Sequence of chain 1.A:
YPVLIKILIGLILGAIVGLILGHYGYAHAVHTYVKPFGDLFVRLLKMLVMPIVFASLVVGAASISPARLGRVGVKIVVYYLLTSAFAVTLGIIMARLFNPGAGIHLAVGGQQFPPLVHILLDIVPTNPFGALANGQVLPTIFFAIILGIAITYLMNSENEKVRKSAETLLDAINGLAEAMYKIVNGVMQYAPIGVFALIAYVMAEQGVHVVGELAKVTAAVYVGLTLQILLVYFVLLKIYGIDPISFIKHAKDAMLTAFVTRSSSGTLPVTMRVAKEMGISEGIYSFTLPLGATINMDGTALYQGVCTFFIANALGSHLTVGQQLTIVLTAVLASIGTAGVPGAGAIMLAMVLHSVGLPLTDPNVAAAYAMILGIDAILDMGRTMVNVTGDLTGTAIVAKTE

A small-molecule ligand and the protein it binds are described below.
Small molecule (SMILES): N[C@@H](CC(=O)O)C(=O)O

Binding-site contacts:
Ligand atom CB contacts residue ALA353 of chain 1.A at 3.6 Å (hydrophobic).
Ligand atom OXT contacts residue VAL355 of chain 1.A at 3.5 Å (h-bond).
Ligand atom OD2 contacts residue THR352 of chain 1.A at 3.5 Å.
Ligand atom CG contacts residue THR314 of chain 1.A at 3.2 Å.
Ligand atom CG contacts residue ARG397 of chain 1.A at 3.4 Å.
Ligand atom OD2 contacts residue GLY359 of chain 1.A at 3.0 Å.
Ligand atom OD1 contacts residue GLY359 of chain 1.A at 3.5 Å (h-bond).
Ligand atom N contacts residue THR398 of chain 1.A at 3.4 Å (h-bond).
Ligand atom N contacts residue VAL355 of chain 1.A at 2.8 Å (h-bond).
Ligand atom OXT contacts residue ARG276 of chain 1.A at 3.6 Å (salt-bridge).
Ligand atom CA contacts residue VAL355 of chain 1.A at 3.7 Å (hydrophobic).
Ligand atom CA contacts residue THR398 of chain 1.A at 3.4 Å.
Ligand atom OD2 contacts residue ARG397 of chain 1.A at 3.1 Å (salt-bridge).
Ligand atom CA contacts residue ASP394 of chain 1.A at 3.5 Å.
Ligand atom CB contacts residue ASN401 of chain 1.A at 3.9 Å.
Ligand atom CA contacts residue ARG276 of chain 1.A at 3.6 Å.
Ligand atom O contacts residue ASN401 of chain 1.A at 2.6 Å (h-bond).
Ligand atom OXT contacts residue SER278 of chain 1.A at 3.1 Å.
Ligand atom CG contacts residue GLY359 of chain 1.A at 3.4 Å.
Ligand atom C contacts residue SER278 of chain 1.A at 3.6 Å.
Ligand atom CA contacts residue ASN401 of chain 1.A at 3.6 Å.
Ligand atom OD1 contacts residue ASP394 of chain 1.A at 3.0 Å (salt-bridge).
Ligand atom N contacts residue ARG276 of chain 1.A at 2.6 Å (salt-bridge).
Ligand atom CG contacts residue ASP394 of chain 1.A at 4.0 Å.
Ligand atom O contacts residue THR398 of chain 1.A at 3.2 Å.
Ligand atom OXT contacts residue GLY354 of chain 1.A at 3.1 Å.
Ligand atom C contacts residue ARG276 of chain 1.A at 3.7 Å.
Ligand atom CG contacts residue THR352 of chain 1.A at 4.0 Å.
Ligand atom CB contacts residue THR352 of chain 1.A at 3.8 Å.
Ligand atom CB contacts residue THR314 of chain 1.A at 3.6 Å.
Ligand atom OXT contacts residue ALA353 of chain 1.A at 3.5 Å (h-bond).
Ligand atom CB contacts residue VAL355 of chain 1.A at 3.8 Å (hydrophobic).
Ligand atom O contacts residue MET311 of chain 1.A at 3.9 Å.
Ligand atom N contacts residue PRO356 of chain 1.A at 3.5 Å.
Ligand atom O contacts residue SER278 of chain 1.A at 3.3 Å.
Ligand atom C contacts residue ASN401 of chain 1.A at 3.4 Å.
Ligand atom C contacts residue THR398 of chain 1.A at 3.5 Å.
Ligand atom OD2 contacts residue THR314 of chain 1.A at 2.2 Å (h-bond).
Ligand atom OD1 contacts residue ARG397 of chain 1.A at 2.8 Å (salt-bridge).
Ligand atom N contacts residue ASP394 of chain 1.A at 2.8 Å (salt-bridge).